Sequence of chain 1.E:
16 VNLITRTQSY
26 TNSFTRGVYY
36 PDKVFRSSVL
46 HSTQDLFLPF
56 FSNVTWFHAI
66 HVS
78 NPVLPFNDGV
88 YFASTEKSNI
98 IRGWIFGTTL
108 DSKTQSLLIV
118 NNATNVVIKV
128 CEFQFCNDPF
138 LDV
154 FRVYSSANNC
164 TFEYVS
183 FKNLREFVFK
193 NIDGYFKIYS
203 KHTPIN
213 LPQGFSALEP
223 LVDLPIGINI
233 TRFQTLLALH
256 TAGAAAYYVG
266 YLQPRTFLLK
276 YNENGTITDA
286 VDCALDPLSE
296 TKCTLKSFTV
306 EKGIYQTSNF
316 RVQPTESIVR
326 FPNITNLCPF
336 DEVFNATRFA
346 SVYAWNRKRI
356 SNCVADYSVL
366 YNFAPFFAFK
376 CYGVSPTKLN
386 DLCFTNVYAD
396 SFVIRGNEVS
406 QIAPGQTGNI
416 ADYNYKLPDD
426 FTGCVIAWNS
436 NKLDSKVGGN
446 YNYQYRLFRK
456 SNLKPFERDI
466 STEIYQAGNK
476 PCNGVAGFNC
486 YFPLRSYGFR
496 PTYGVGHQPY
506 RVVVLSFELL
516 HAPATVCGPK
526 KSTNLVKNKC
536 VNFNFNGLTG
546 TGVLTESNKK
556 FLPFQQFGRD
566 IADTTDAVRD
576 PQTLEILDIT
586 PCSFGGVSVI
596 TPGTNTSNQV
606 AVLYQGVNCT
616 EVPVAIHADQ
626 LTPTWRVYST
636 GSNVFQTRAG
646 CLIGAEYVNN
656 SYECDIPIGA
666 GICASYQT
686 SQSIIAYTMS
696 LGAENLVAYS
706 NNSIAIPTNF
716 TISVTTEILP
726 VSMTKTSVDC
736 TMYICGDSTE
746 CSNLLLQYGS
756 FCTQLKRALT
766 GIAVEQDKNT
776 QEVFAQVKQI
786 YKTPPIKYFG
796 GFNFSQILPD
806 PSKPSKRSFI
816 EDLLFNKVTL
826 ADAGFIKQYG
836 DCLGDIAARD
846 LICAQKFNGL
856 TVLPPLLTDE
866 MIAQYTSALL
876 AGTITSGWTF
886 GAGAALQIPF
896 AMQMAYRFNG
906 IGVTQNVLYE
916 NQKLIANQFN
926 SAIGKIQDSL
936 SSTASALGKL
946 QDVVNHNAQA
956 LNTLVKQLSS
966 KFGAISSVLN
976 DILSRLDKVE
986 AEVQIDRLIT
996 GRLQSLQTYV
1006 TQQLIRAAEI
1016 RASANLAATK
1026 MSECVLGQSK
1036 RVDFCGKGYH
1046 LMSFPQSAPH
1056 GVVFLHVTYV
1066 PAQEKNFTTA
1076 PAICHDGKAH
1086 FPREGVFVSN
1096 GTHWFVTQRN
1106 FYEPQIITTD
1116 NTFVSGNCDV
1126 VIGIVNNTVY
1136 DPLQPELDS

Sequence of chain 1.F:
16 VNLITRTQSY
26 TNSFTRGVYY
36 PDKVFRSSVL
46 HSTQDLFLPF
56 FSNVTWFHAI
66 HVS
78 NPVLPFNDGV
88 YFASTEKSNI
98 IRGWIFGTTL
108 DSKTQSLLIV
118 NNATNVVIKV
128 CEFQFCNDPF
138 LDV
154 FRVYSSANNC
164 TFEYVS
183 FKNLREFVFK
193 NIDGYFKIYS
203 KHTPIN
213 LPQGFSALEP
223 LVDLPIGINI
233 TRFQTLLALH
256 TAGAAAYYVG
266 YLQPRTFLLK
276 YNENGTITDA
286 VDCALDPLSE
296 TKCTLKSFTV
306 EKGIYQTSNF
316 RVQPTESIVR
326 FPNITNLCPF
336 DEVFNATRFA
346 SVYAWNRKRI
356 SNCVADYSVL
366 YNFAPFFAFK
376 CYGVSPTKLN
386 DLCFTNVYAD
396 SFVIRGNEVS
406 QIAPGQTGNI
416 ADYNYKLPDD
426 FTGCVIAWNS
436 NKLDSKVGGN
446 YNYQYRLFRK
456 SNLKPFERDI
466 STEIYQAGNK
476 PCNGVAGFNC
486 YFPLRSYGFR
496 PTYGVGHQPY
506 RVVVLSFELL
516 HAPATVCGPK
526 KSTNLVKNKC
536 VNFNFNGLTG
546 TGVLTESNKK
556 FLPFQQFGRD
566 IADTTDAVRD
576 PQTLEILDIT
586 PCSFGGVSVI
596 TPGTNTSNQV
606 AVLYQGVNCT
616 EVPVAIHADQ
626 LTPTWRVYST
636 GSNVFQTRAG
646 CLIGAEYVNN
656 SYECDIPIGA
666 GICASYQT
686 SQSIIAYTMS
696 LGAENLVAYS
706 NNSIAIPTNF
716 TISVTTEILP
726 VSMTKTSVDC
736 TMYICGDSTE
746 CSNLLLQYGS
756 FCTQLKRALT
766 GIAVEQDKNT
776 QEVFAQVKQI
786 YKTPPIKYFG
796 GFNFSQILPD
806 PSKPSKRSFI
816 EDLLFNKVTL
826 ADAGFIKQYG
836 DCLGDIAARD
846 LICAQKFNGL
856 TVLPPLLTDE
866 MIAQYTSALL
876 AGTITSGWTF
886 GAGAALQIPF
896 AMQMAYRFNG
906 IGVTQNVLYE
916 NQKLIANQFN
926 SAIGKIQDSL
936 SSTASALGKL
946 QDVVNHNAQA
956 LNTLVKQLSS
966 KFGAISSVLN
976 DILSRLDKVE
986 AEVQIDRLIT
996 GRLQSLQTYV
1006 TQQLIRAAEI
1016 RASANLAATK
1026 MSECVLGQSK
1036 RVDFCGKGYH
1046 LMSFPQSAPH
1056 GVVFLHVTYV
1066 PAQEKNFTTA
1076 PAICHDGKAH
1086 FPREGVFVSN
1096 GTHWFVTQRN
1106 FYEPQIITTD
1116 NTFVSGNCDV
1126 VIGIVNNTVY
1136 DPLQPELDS

Binding-site contacts:
Ligand atom N2 contacts residue ASN706 of chain 1.F at 2.9 Å (h-bond).
Ligand atom C5 contacts residue TYR793 of chain 1.E at 3.6 Å (hydrophobic).
Ligand atom C7 contacts residue ASN706 of chain 1.F at 3.5 Å.
Ligand atom C2 contacts residue ASN706 of chain 1.F at 2.5 Å.
Ligand atom O5 contacts residue TYR793 of chain 1.E at 3.6 Å.
Ligand atom C1 contacts residue TYR793 of chain 1.E at 4.1 Å (hydrophobic).
Ligand atom C1 contacts residue ASN706 of chain 1.F at 1.4 Å.
Ligand atom C4 contacts residue ASN706 of chain 1.F at 4.2 Å.
Ligand atom O6 contacts residue TYR793 of chain 1.E at 3.5 Å.
Ligand atom C3 contacts residue ASN706 of chain 1.F at 3.8 Å.
Ligand atom O5 contacts residue ASN706 of chain 1.F at 2.4 Å (h-bond).
Ligand atom C5 contacts residue ASN706 of chain 1.F at 3.7 Å.
Ligand atom O6 contacts residue ASN706 of chain 1.F at 4.5 Å.
Ligand atom C6 contacts residue TYR793 of chain 1.E at 3.8 Å (hydrophobic).
Ligand atom O7 contacts residue ASN706 of chain 1.F at 3.8 Å.

This small molecule binds to this protein.
Small molecule (SMILES): CC(=O)N[C@@H]1[C@@H](O)[C@H](O)[C@@H](CO)O[C@H]1O